Sequence of chain 1.H:
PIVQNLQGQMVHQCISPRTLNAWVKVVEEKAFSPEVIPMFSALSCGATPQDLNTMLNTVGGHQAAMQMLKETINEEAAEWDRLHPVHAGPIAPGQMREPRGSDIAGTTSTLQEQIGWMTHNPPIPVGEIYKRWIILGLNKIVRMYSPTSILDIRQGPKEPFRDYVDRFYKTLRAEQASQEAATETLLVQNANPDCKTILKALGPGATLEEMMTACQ

A small-molecule ligand and the protein it binds are described below.
Small molecule (SMILES): O=C(O)c1ccccc1-c1c2ccc(=O)cc-2oc2cc(O)ccc12

Binding-site contacts:
Ligand atom C1 contacts residue TRP80 of chain 1.H at 4.3 Å (hydrophobic).
Ligand atom C9 contacts residue ILE129 of chain 1.H at 3.7 Å (hydrophobic).
Ligand atom C15 contacts residue ILE129 of chain 1.H at 4.3 Å (hydrophobic).
Ligand atom O2 contacts residue ARG132 of chain 1.H at 3.2 Å (salt-bridge).
Ligand atom C11 contacts residue TRP80 of chain 1.H at 4.3 Å (hydrophobic).
Ligand atom C20 contacts residue ARG132 of chain 1.H at 4.1 Å.
Ligand atom O3 contacts residue ARG132 of chain 1.H at 4.1 Å.
Ligand atom C1 contacts residue TRP133 of chain 1.H at 3.5 Å (hydrophobic).
Ligand atom C2 contacts residue ARG132 of chain 1.H at 3.7 Å.
Ligand atom C10 contacts residue ARG132 of chain 1.H at 4.2 Å.
Ligand atom C3 contacts residue ARG132 of chain 1.H at 3.5 Å.
Ligand atom C5 contacts residue GLU128 of chain 1.H at 4.1 Å.
Ligand atom C15 contacts residue TRP80 of chain 1.H at 3.8 Å (hydrophobic).
Ligand atom C11 contacts residue ILE129 of chain 1.H at 4.0 Å (hydrophobic).
Ligand atom O5 contacts residue ARG132 of chain 1.H at 4.3 Å.
Ligand atom C6 contacts residue PRO125 of chain 1.H at 4.3 Å (hydrophobic).
Ligand atom C7 contacts residue PRO125 of chain 1.H at 3.8 Å (hydrophobic).
Ligand atom C16 contacts residue HIS84 of chain 1.H at 4.1 Å.
Ligand atom C9 contacts residue ARG132 of chain 1.H at 4.0 Å.
Ligand atom C4 contacts residue ILE129 of chain 1.H at 3.5 Å (hydrophobic).
Ligand atom C16 contacts residue TRP80 of chain 1.H at 4.3 Å (hydrophobic).
Ligand atom O2 contacts residue ILE129 of chain 1.H at 3.6 Å.
Ligand atom O1 contacts residue GLU76 of chain 1.H at 4.1 Å.
Ligand atom O3 contacts residue GLU128 of chain 1.H at 3.4 Å.
Ligand atom C6 contacts residue GLU128 of chain 1.H at 4.0 Å.
Ligand atom C4 contacts residue ARG132 of chain 1.H at 3.4 Å.
Ligand atom C10 contacts residue ILE129 of chain 1.H at 4.0 Å (hydrophobic).
Ligand atom C13 contacts residue TRP80 of chain 1.H at 3.7 Å (hydrophobic).
Ligand atom C12 contacts residue TRP80 of chain 1.H at 3.5 Å (hydrophobic).
Ligand atom C1 contacts residue ILE129 of chain 1.H at 4.0 Å (hydrophobic).
Ligand atom C5 contacts residue ARG132 of chain 1.H at 3.2 Å.
Ligand atom C8 contacts residue PRO125 of chain 1.H at 4.2 Å (hydrophobic).
Ligand atom C5 contacts residue ILE129 of chain 1.H at 4.0 Å (hydrophobic).
Ligand atom O1 contacts residue TRP133 of chain 1.H at 2.8 Å (h-bond).
Ligand atom C6 contacts residue ARG132 of chain 1.H at 3.8 Å.
Ligand atom C3 contacts residue ILE129 of chain 1.H at 3.8 Å (hydrophobic).
Ligand atom C2 contacts residue TRP133 of chain 1.H at 3.7 Å (hydrophobic).
Ligand atom C11 contacts residue ARG132 of chain 1.H at 4.0 Å.
Ligand atom O4 contacts residue ARG132 of chain 1.H at 3.4 Å (salt-bridge).
Ligand atom C2 contacts residue ILE129 of chain 1.H at 3.6 Å (hydrophobic).